Sequence of chain 1.B:
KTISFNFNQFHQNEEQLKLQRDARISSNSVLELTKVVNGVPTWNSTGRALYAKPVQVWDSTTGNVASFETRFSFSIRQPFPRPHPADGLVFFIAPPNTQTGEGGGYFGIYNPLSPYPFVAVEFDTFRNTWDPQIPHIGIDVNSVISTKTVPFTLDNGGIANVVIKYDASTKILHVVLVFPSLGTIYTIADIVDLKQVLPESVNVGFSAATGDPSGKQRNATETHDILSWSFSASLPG

Binding-site contacts:
Ligand atom C1 contacts residue ARG82 of chain 1.B at 3.6 Å.
Ligand atom C5 contacts residue ASN219 of chain 1.B at 3.7 Å.
Ligand atom C4 contacts residue ASN219 of chain 1.B at 4.3 Å.
Ligand atom O5 contacts residue PHE80 of chain 1.B at 3.9 Å.
Ligand atom C8 contacts residue ARG82 of chain 1.B at 3.4 Å.
Ligand atom C1 contacts residue ASN219 of chain 1.B at 1.4 Å.
Ligand atom O7 contacts residue PRO83 of chain 1.B at 3.4 Å.
Ligand atom O7 contacts residue ARG82 of chain 1.B at 4.4 Å.
Ligand atom C2 contacts residue ASN219 of chain 1.B at 2.5 Å.
Ligand atom O6 contacts residue PHE80 of chain 1.B at 4.1 Å.
Ligand atom C5 contacts residue PHE80 of chain 1.B at 4.4 Å (hydrophobic).
Ligand atom O5 contacts residue ASN219 of chain 1.B at 2.4 Å (h-bond).
Ligand atom C7 contacts residue ARG82 of chain 1.B at 3.9 Å.
Ligand atom C2 contacts residue ARG82 of chain 1.B at 3.6 Å.
Ligand atom C8 contacts residue ASN219 of chain 1.B at 4.5 Å.
Ligand atom O7 contacts residue GLN217 of chain 1.B at 4.3 Å.
Ligand atom C7 contacts residue ASN219 of chain 1.B at 3.6 Å.
Ligand atom O7 contacts residue ASN219 of chain 1.B at 4.1 Å.
Ligand atom C8 contacts residue PRO83 of chain 1.B at 4.0 Å (hydrophobic).
Ligand atom C7 contacts residue PRO83 of chain 1.B at 3.8 Å (hydrophobic).
Ligand atom N2 contacts residue ARG82 of chain 1.B at 4.1 Å.
Ligand atom C3 contacts residue ASN219 of chain 1.B at 3.8 Å.
Ligand atom N2 contacts residue PRO83 of chain 1.B at 4.5 Å.
Ligand atom N2 contacts residue ASN219 of chain 1.B at 2.9 Å (h-bond).
Ligand atom O5 contacts residue ARG82 of chain 1.B at 4.0 Å.
Ligand atom C6 contacts residue PHE80 of chain 1.B at 3.8 Å (hydrophobic).

A small-molecule ligand and the protein it binds are described below.
Small molecule (SMILES): CC(=O)N[C@H]1[C@H](O[C@H]2[C@H](O[C@@H]3O[C@@H](C)[C@@H](O)[C@@H](O)[C@@H]3O)[C@@H](NC(C)=O)CO[C@@H]2CO)O[C@H](CO)[C@@H](O)[C@@H]1O